Binding-site contacts:
Ligand atom C6 contacts residue ILE159 of chain 1.B at 4.0 Å (hydrophobic).
Ligand atom O5 contacts residue ILE159 of chain 1.B at 3.8 Å.
Ligand atom O5 contacts residue SER160 of chain 1.B at 3.8 Å.
Ligand atom C1 contacts residue ASN158 of chain 1.B at 1.4 Å.
Ligand atom O7 contacts residue PRO30 of chain 1.B at 4.4 Å.
Ligand atom C8 contacts residue PHE190 of chain 1.B at 4.2 Å (hydrophobic).
Ligand atom C6 contacts residue SER160 of chain 1.B at 3.9 Å.
Ligand atom C3 contacts residue PHE190 of chain 1.B at 4.4 Å (hydrophobic).
Ligand atom O4 contacts residue PHE190 of chain 1.B at 4.1 Å.
Ligand atom C2 contacts residue ASN158 of chain 1.B at 2.5 Å.
Ligand atom C5 contacts residue ASN158 of chain 1.B at 3.7 Å.
Ligand atom C5 contacts residue ILE159 of chain 1.B at 4.3 Å (hydrophobic).
Ligand atom C5 contacts residue PHE190 of chain 1.B at 3.7 Å (hydrophobic).
Ligand atom C7 contacts residue ILE154 of chain 1.B at 4.3 Å (hydrophobic).
Ligand atom C4 contacts residue PHE190 of chain 1.B at 4.4 Å (hydrophobic).
Ligand atom O7 contacts residue ASN158 of chain 1.B at 2.8 Å (h-bond).
Ligand atom C4 contacts residue ASN158 of chain 1.B at 4.2 Å.
Ligand atom O6 contacts residue SER160 of chain 1.B at 3.0 Å (h-bond).
Ligand atom O5 contacts residue ASN158 of chain 1.B at 2.4 Å (h-bond).
Ligand atom N2 contacts residue ASN158 of chain 1.B at 2.9 Å (h-bond).
Ligand atom C8 contacts residue ASN158 of chain 1.B at 4.3 Å.
Ligand atom O6 contacts residue ILE159 of chain 1.B at 4.4 Å.
Ligand atom C8 contacts residue ILE154 of chain 1.B at 4.0 Å (hydrophobic).
Ligand atom N2 contacts residue ILE154 of chain 1.B at 4.1 Å.
Ligand atom C7 contacts residue ASN158 of chain 1.B at 3.1 Å.
Ligand atom C1 contacts residue PHE190 of chain 1.B at 4.0 Å (hydrophobic).
Ligand atom O5 contacts residue PHE190 of chain 1.B at 4.2 Å.
Ligand atom C3 contacts residue ASN158 of chain 1.B at 3.8 Å.

A small-molecule ligand and the protein it binds are described below.
Small molecule (SMILES): CC(=O)N[C@H]1[C@H](O[C@H]2[C@H](O)[C@@H](NC(C)=O)CO[C@@H]2CO)O[C@H](CO)[C@@H](O)[C@@H]1O

Sequence of chain 1.B:
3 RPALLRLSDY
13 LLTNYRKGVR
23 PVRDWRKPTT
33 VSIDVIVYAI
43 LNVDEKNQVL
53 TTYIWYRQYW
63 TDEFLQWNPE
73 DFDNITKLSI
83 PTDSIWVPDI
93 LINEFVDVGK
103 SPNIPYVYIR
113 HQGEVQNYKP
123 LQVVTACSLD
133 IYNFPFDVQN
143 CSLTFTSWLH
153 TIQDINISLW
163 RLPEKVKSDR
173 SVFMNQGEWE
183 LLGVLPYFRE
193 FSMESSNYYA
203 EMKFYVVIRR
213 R